Binding-site contacts:
Ligand atom C5 contacts residue ILE472 of chain 1.A at 3.4 Å (hydrophobic).
Ligand atom C10 contacts residue SER720 of chain 1.A at 3.1 Å.
Ligand atom O4 contacts residue LYS754 of chain 1.D at 3.4 Å.
Ligand atom C6 contacts residue SER745 of chain 1.D at 3.7 Å.
Ligand atom C9 contacts residue PHE486 of chain 1.D at 3.4 Å (hydrophobic).
Ligand atom C4 contacts residue GLY722 of chain 1.A at 3.3 Å.
Ligand atom N1 contacts residue PRO485 of chain 1.D at 2.4 Å (h-bond).
Ligand atom C3 contacts residue GLY722 of chain 1.A at 3.8 Å.
Ligand atom C14 contacts residue SER745 of chain 1.D at 3.4 Å.
Ligand atom C8 contacts residue SER720 of chain 1.A at 3.3 Å.
Ligand atom C11 contacts residue SER488 of chain 1.D at 3.5 Å.
Ligand atom O2 contacts residue PRO485 of chain 1.D at 2.6 Å (h-bond).
Ligand atom O4 contacts residue MET487 of chain 1.D at 3.8 Å.
Ligand atom N2 contacts residue SER745 of chain 1.D at 3.2 Å (h-bond).
Ligand atom N3 contacts residue LYS754 of chain 1.D at 3.0 Å (salt-bridge).
Ligand atom O2 contacts residue SER488 of chain 1.D at 3.2 Å (h-bond).
Ligand atom C12 contacts residue PHE486 of chain 1.D at 3.5 Å (hydrophobic).
Ligand atom C7 contacts residue LEU742 of chain 1.D at 3.2 Å (hydrophobic).
Ligand atom C7 contacts residue ILE472 of chain 1.A at 3.6 Å (hydrophobic).
Ligand atom CL contacts residue ASP751 of chain 1.D at 3.0 Å.
Ligand atom C14 contacts residue SER720 of chain 1.A at 3.5 Å.
Ligand atom S2 contacts residue LYS754 of chain 1.D at 3.3 Å (salt-bridge).
Ligand atom C13 contacts residue SER720 of chain 1.A at 3.8 Å.
Ligand atom C5 contacts residue LEU742 of chain 1.D at 3.5 Å (hydrophobic).
Ligand atom CL contacts residue LEU750 of chain 1.D at 3.8 Å.
Ligand atom C13 contacts residue PHE486 of chain 1.D at 3.8 Å (hydrophobic).
Ligand atom C3 contacts residue PRO485 of chain 1.A at 3.4 Å (hydrophobic).
Ligand atom C4 contacts residue ILE472 of chain 1.A at 3.6 Å (hydrophobic).
Ligand atom C7 contacts residue LYS484 of chain 1.D at 3.7 Å.
Ligand atom S1 contacts residue PRO485 of chain 1.D at 3.1 Å (h-bond).
Ligand atom N2 contacts residue SER720 of chain 1.A at 2.8 Å (h-bond).
Ligand atom C8 contacts residue PRO485 of chain 1.D at 3.7 Å (hydrophobic).
Ligand atom O3 contacts residue LYS754 of chain 1.D at 2.8 Å (salt-bridge).
Ligand atom O4 contacts residue PHE486 of chain 1.D at 3.8 Å.
Ligand atom C11 contacts residue PHE486 of chain 1.D at 3.2 Å (hydrophobic).
Ligand atom C10 contacts residue SER745 of chain 1.D at 3.8 Å.
Ligand atom N3 contacts residue ASP751 of chain 1.D at 3.5 Å (salt-bridge).
Ligand atom O2 contacts residue MET487 of chain 1.D at 3.1 Å.
Ligand atom O2 contacts residue PHE486 of chain 1.D at 3.5 Å.
Ligand atom C10 contacts residue PHE486 of chain 1.D at 3.7 Å (hydrophobic).

Sequence of chain 1.D:
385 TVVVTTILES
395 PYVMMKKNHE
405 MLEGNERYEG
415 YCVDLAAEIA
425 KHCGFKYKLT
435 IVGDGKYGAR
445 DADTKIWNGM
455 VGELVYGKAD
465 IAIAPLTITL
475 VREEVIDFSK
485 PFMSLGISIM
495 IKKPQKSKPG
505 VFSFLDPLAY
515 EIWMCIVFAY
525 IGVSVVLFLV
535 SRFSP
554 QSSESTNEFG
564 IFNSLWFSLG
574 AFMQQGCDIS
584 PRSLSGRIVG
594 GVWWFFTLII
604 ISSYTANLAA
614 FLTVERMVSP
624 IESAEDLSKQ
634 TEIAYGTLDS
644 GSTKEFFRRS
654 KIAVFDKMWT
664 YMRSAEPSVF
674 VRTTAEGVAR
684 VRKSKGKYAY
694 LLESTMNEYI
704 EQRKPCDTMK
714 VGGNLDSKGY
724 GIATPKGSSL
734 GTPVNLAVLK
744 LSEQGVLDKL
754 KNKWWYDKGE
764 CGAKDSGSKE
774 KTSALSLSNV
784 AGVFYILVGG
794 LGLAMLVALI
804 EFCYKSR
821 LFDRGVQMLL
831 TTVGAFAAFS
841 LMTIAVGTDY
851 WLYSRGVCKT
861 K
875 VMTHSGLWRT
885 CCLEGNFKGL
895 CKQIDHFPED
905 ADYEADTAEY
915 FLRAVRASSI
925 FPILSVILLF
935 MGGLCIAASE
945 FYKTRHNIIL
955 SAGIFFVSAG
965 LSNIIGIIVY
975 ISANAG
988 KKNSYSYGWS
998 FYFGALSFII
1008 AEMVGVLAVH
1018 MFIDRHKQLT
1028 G

This protein binds this small molecule.
Small molecule (SMILES): NS(=O)(=O)c1cc2c(cc1Cl)N[C@H]([C@H]1C[C@H]3C=C[C@@H]1C3)NS2(=O)=O

Sequence of chain 1.A:
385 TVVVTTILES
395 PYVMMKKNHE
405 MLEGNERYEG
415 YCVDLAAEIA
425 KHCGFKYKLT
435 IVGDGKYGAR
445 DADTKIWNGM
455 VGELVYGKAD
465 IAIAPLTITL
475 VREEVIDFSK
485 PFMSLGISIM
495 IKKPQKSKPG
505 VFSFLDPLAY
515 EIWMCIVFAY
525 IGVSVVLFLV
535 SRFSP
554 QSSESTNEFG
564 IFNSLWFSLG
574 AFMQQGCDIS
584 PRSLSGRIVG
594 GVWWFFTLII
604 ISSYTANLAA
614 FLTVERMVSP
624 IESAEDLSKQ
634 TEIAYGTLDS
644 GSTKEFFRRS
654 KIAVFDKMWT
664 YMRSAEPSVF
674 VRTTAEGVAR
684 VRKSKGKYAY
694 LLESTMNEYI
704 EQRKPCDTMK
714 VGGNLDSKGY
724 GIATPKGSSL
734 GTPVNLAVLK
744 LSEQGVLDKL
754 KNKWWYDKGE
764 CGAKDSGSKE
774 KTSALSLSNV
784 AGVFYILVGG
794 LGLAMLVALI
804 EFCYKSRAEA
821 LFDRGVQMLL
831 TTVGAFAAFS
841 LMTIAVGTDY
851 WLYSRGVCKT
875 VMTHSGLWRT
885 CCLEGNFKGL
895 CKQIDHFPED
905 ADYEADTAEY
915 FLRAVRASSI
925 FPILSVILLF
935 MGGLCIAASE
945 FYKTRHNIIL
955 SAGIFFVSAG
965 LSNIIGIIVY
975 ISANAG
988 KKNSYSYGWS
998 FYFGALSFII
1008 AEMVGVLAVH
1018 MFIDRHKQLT